This protein binds this small molecule.
Small molecule (SMILES): Cc1cccc(O)c1

Sequence of chain 2.F:
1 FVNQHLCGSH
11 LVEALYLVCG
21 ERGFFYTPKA

Binding-site contacts:
Ligand atom C2 contacts residue LEU11 of chain 2.F at 3.6 Å (hydrophobic).
Ligand atom C3 contacts residue HIS10 of chain 2.F at 3.9 Å.
Ligand atom C1 contacts residue CYS11 of chain 2.E at 4.3 Å (hydrophobic).
Ligand atom O1 contacts residue CYS11 of chain 2.E at 3.4 Å (h-bond).
Ligand atom C6 contacts residue LEU11 of chain 2.F at 4.1 Å (hydrophobic).
Ligand atom C3 contacts residue LEU11 of chain 2.F at 3.8 Å (hydrophobic).
Ligand atom C4 contacts residue ALA14 of chain 2.F at 4.2 Å (hydrophobic).
Ligand atom C4 contacts residue HIS10 of chain 2.F at 4.2 Å.
Ligand atom C5 contacts residue LEU11 of chain 2.F at 4.3 Å (hydrophobic).
Ligand atom C4 contacts residue LEU11 of chain 2.F at 4.2 Å (hydrophobic).
Ligand atom C1 contacts residue ILE10 of chain 2.E at 4.4 Å (hydrophobic).
Ligand atom C6 contacts residue ILE10 of chain 2.E at 4.1 Å (hydrophobic).
Ligand atom O1 contacts residue SER9 of chain 2.E at 4.0 Å.
Ligand atom O1 contacts residue ILE10 of chain 2.E at 3.5 Å.
Ligand atom C5 contacts residue ALA14 of chain 2.F at 4.2 Å (hydrophobic).
Ligand atom C1 contacts residue LEU11 of chain 2.F at 3.8 Å (hydrophobic).
Ligand atom O1 contacts residue LEU11 of chain 2.F at 4.3 Å.
Ligand atom C2 contacts residue CYS6 of chain 2.E at 3.6 Å (hydrophobic).
Ligand atom O1 contacts residue CYS6 of chain 2.E at 2.4 Å (h-bond).
Ligand atom C6 contacts residue CYS11 of chain 2.E at 3.7 Å (hydrophobic).
Ligand atom C1 contacts residue CYS6 of chain 2.E at 3.4 Å (hydrophobic).
Ligand atom C2 contacts residue CYS7 of chain 2.F at 4.0 Å (hydrophobic).

Sequence of chain 2.E:
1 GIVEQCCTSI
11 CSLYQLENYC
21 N